Binding-site contacts:
Ligand atom N2 contacts residue ASN1207 of chain 1.A at 3.0 Å (h-bond).
Ligand atom C4 contacts residue ASN1207 of chain 1.A at 4.1 Å.
Ligand atom C2 contacts residue ASN1207 of chain 1.A at 2.5 Å.
Ligand atom O5 contacts residue ASN1207 of chain 1.A at 2.3 Å (h-bond).
Ligand atom C8 contacts residue HIS1205 of chain 1.A at 3.7 Å.
Ligand atom C8 contacts residue THR1206 of chain 1.A at 4.2 Å.
Ligand atom C3 contacts residue ASN1207 of chain 1.A at 3.8 Å.
Ligand atom C7 contacts residue ASN1207 of chain 1.A at 3.8 Å.
Ligand atom C1 contacts residue ASN1207 of chain 1.A at 1.4 Å.
Ligand atom N2 contacts residue HIS1204 of chain 1.A at 4.5 Å.
Ligand atom C8 contacts residue HIS1204 of chain 1.A at 3.5 Å.
Ligand atom C6 contacts residue ASN1207 of chain 1.A at 4.4 Å.
Ligand atom C5 contacts residue ASN1207 of chain 1.A at 3.6 Å.
Ligand atom O7 contacts residue ASN1207 of chain 1.A at 4.1 Å.
Ligand atom O6 contacts residue ASN1207 of chain 1.A at 3.8 Å.

Sequence of chain 1.A:
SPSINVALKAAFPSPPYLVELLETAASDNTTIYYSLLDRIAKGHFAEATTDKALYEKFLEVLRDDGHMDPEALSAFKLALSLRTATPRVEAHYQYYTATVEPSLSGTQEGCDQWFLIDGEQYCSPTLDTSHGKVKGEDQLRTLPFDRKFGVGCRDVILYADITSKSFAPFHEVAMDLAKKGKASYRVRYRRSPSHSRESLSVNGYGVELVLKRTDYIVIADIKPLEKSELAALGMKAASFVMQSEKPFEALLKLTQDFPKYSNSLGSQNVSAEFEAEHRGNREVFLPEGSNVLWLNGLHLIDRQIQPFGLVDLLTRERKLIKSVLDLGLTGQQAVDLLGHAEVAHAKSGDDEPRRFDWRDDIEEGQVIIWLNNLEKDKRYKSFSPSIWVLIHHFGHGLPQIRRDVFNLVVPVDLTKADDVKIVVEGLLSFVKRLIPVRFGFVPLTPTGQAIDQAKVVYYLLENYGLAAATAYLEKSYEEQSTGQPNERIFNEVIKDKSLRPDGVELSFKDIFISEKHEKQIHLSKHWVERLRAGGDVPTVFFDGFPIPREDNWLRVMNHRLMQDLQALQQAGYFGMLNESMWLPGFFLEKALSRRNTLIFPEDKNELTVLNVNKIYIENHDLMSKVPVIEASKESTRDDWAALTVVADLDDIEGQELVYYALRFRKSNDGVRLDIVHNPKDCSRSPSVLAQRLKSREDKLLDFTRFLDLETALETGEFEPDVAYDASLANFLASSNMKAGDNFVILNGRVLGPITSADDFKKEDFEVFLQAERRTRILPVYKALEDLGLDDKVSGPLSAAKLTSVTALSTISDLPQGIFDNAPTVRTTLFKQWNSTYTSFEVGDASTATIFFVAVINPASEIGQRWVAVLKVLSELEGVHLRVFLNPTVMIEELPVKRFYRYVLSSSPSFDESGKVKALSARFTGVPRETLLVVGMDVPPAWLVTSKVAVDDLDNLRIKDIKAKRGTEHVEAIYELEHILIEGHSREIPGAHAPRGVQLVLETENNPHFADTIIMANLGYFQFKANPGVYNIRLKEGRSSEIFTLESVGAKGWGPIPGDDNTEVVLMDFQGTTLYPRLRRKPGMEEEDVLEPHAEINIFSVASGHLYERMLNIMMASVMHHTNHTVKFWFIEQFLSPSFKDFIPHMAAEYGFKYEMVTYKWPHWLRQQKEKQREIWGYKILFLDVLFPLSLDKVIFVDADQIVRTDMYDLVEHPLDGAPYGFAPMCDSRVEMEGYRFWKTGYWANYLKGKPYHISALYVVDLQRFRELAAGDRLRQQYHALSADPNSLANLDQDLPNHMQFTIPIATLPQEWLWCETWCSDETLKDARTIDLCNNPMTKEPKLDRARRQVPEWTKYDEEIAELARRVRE

The small molecule below binds the protein below.
Small molecule (SMILES): CC(=O)N[C@H]1[C@H](O[C@H]2[C@H](O)[C@@H](NC(C)=O)CO[C@@H]2CO)O[C@H](CO)[C@@H](O[C@@H]2O[C@H](CO)[C@@H](O)[C@H](O)[C@@H]2O)[C@@H]1O